Binding-site contacts:
Ligand atom C9 contacts residue C151 of chain 15.D at 3.4 Å.
Ligand atom C1 contacts residue TRP374 of chain 15.A at 3.6 Å (hydrophobic).
Ligand atom C10 contacts residue C151 of chain 15.D at 3.4 Å.
Ligand atom S1 contacts residue LYS215 of chain 15.A at 4.1 Å.
Ligand atom C12 contacts residue C151 of chain 15.D at 3.4 Å.
Ligand atom O3S contacts residue GLY222 of chain 15.A at 2.9 Å (h-bond).
Ligand atom C3 contacts residue TRP374 of chain 15.A at 4.3 Å (hydrophobic).
Ligand atom C8 contacts residue C151 of chain 15.D at 3.7 Å.
Ligand atom C11 contacts residue C151 of chain 15.D at 3.5 Å.
Ligand atom O1S contacts residue LYS215 of chain 15.A at 2.7 Å (salt-bridge).
Ligand atom O1S contacts residue TRP374 of chain 15.A at 4.3 Å.
Ligand atom O1S contacts residue PHE223 of chain 15.A at 4.5 Å.
Ligand atom C2 contacts residue TRP374 of chain 15.A at 4.1 Å (hydrophobic).
Ligand atom O3S contacts residue PHE223 of chain 15.A at 3.9 Å.
Ligand atom C5 contacts residue C151 of chain 15.D at 4.0 Å.
Ligand atom S1 contacts residue GLY222 of chain 15.A at 3.0 Å (h-bond).
Ligand atom O3S contacts residue ARG224 of chain 15.A at 2.9 Å (salt-bridge).
Ligand atom C13 contacts residue C151 of chain 15.D at 4.5 Å.
Ligand atom C7 contacts residue C151 of chain 15.D at 3.4 Å.
Ligand atom O1S contacts residue GLY222 of chain 15.A at 2.3 Å (h-bond).
Ligand atom O3S contacts residue TRP374 of chain 15.A at 3.3 Å.
Ligand atom O2S contacts residue GLY222 of chain 15.A at 3.3 Å (h-bond).
Ligand atom S1 contacts residue TRP374 of chain 15.A at 4.0 Å.
Ligand atom C16 contacts residue ASP229 of chain 15.A at 4.3 Å.
Ligand atom C6 contacts residue C151 of chain 15.D at 4.2 Å.
Ligand atom S1 contacts residue ARG224 of chain 15.A at 4.3 Å.
Ligand atom O2S contacts residue ARG224 of chain 15.A at 4.5 Å.

A protein and the small-molecule ligand that binds it are described below.
Small molecule (SMILES): CCCCCCCCCCCC[N+](C)(C)CCCS(=O)(=O)O

Sequence of chain 15.A:
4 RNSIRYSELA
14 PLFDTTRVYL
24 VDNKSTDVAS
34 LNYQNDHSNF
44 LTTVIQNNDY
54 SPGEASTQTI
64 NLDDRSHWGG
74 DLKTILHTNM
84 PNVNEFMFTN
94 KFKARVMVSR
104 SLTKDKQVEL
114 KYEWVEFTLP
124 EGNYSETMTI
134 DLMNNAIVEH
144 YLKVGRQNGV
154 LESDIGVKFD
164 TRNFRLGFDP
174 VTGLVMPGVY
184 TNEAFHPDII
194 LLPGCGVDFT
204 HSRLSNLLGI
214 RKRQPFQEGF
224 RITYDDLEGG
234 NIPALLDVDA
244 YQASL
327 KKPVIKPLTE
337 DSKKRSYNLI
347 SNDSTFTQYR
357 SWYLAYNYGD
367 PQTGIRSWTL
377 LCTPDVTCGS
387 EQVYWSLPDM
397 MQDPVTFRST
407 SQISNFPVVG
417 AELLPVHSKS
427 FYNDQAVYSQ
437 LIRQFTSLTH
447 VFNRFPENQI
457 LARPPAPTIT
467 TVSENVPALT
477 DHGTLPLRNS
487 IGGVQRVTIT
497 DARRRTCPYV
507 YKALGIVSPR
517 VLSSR